Sequence of chain 1.B:
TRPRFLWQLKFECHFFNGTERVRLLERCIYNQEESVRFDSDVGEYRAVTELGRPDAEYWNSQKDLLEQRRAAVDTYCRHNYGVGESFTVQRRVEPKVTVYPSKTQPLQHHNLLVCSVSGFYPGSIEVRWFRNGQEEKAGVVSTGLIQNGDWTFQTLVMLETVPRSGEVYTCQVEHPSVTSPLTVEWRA

Sequence of chain 1.A:
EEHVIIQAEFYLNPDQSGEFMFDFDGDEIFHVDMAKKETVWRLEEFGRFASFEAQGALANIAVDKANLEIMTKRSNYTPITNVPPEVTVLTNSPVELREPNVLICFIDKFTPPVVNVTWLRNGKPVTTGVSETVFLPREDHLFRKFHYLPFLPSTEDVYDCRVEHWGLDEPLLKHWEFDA

Binding-site contacts:
Ligand atom C8 contacts residue TRP166 of chain 1.A at 3.4 Å (hydrophobic).
Ligand atom C5 contacts residue ASN116 of chain 1.A at 3.7 Å.
Ligand atom O7 contacts residue ASN116 of chain 1.A at 4.0 Å.
Ligand atom O5 contacts residue ASN116 of chain 1.A at 2.4 Å (h-bond).
Ligand atom C2 contacts residue ASN116 of chain 1.A at 2.4 Å.
Ligand atom C8 contacts residue VAL114 of chain 1.A at 3.5 Å (hydrophobic).
Ligand atom C7 contacts residue ASN116 of chain 1.A at 3.6 Å.
Ligand atom O7 contacts residue TRP166 of chain 1.A at 3.2 Å (h-bond).
Ligand atom C1 contacts residue ASN116 of chain 1.A at 1.5 Å.
Ligand atom C6 contacts residue THR1 of chain 1.B at 3.7 Å.
Ligand atom C4 contacts residue ASN116 of chain 1.A at 4.2 Å.
Ligand atom O5 contacts residue GLU164 of chain 1.A at 4.2 Å.
Ligand atom C3 contacts residue ASN116 of chain 1.A at 3.9 Å.
Ligand atom C7 contacts residue TRP166 of chain 1.A at 3.4 Å (hydrophobic).
Ligand atom O6 contacts residue THR1 of chain 1.B at 2.4 Å (h-bond).
Ligand atom N2 contacts residue VAL114 of chain 1.A at 4.4 Å.
Ligand atom N2 contacts residue ASN116 of chain 1.A at 2.9 Å (h-bond).
Ligand atom C8 contacts residue GLU164 of chain 1.A at 4.3 Å.
Ligand atom O3 contacts residue TRP166 of chain 1.A at 3.7 Å.
Ligand atom N2 contacts residue TRP166 of chain 1.A at 4.2 Å.
Ligand atom C1 contacts residue GLU164 of chain 1.A at 4.2 Å.
Ligand atom C8 contacts residue HIS165 of chain 1.A at 4.3 Å.
Ligand atom C8 contacts residue VAL115 of chain 1.A at 4.0 Å (hydrophobic).

A protein and the small-molecule ligand that binds it are described below.
Small molecule (SMILES): CC(=O)N[C@H]1[C@@H](O[C@H]2[C@H](O)[C@@H](NC(C)=O)CO[C@@H]2CO)O[C@H](CO)[C@@H](O)[C@@H]1O